Binding-site contacts:
Ligand atom C8 contacts residue LYS31 of chain 1.B at 3.3 Å.
Ligand atom O3' contacts residue LYS31 of chain 1.B at 3.2 Å.
Ligand atom O4' contacts residue ASN140 of chain 1.B at 3.2 Å (h-bond).
Ligand atom N9 contacts residue TRP106 of chain 1.B at 3.4 Å.
Ligand atom N3 contacts residue TYR33 of chain 1.B at 3.3 Å (h-bond).
Ligand atom N3 contacts residue SER32 of chain 1.B at 3.5 Å (h-bond).
Ligand atom C4' contacts residue ASN140 of chain 1.B at 3.5 Å.
Ligand atom N6 contacts residue CYS48 of chain 1.B at 2.7 Å (h-bond).
Ligand atom OP1 contacts residue ASN77 of chain 1.B at 3.5 Å.
Ligand atom OP2 contacts residue GLY78 of chain 1.B at 3.4 Å (h-bond).
Ligand atom O3' contacts residue ASN77 of chain 1.B at 3.5 Å (h-bond).
Ligand atom C9 contacts residue TRP101 of chain 1.B at 3.5 Å (hydrophobic).
Ligand atom C9 contacts residue ASP37 of chain 1.B at 3.4 Å.
Ligand atom C1' contacts residue ASN140 of chain 1.B at 3.4 Å.
Ligand atom O3' contacts residue LYS105 of chain 1.B at 3.0 Å (salt-bridge).
Ligand atom O2' contacts residue SER141 of chain 1.B at 3.3 Å (h-bond).
Ligand atom O2' contacts residue TYR33 of chain 1.B at 3.2 Å (h-bond).
Ligand atom OP1 contacts residue GLY78 of chain 1.B at 2.8 Å (h-bond).
Ligand atom N6 contacts residue TRP47 of chain 1.B at 3.2 Å.
Ligand atom N1 contacts residue ASP37 of chain 1.B at 2.8 Å (salt-bridge).
Ligand atom O2' contacts residue SER32 of chain 1.B at 3.2 Å.
Ligand atom O2' contacts residue ASN77 of chain 1.B at 2.8 Å (h-bond).
Ligand atom N3 contacts residue TRP106 of chain 1.B at 3.2 Å.
Ligand atom OP2 contacts residue ASP143 of chain 1.B at 2.8 Å (salt-bridge).
Ligand atom C2 contacts residue ASP37 of chain 1.B at 3.2 Å.
Ligand atom O4' contacts residue TRP106 of chain 1.B at 3.3 Å.
Ligand atom C2' contacts residue LYS31 of chain 1.B at 3.3 Å.
Ligand atom C4' contacts residue SER141 of chain 1.B at 3.4 Å.
Ligand atom O2' contacts residue ASN140 of chain 1.B at 3.1 Å (h-bond).
Ligand atom C9 contacts residue CYS48 of chain 1.B at 3.4 Å (hydrophobic).
Ligand atom O2' contacts residue ASN140 of chain 1.B at 3.2 Å.
Ligand atom OP1 contacts residue LYS31 of chain 1.B at 2.9 Å (salt-bridge).
Ligand atom C5' contacts residue THR139 of chain 1.B at 3.3 Å.
Ligand atom C4' contacts residue THR139 of chain 1.B at 3.3 Å.
Ligand atom C2 contacts residue SER32 of chain 1.B at 3.2 Å.
Ligand atom O2' contacts residue LYS31 of chain 1.B at 3.5 Å.
Ligand atom C8 contacts residue ASP143 of chain 1.B at 3.3 Å.
Ligand atom N1 contacts residue TRP106 of chain 1.B at 3.5 Å (h-bond).
Ligand atom N9 contacts residue LYS31 of chain 1.B at 3.2 Å (salt-bridge).
Ligand atom C4 contacts residue TRP106 of chain 1.B at 3.3 Å (hydrophobic).

The protein below binds the small molecule below.
Small molecule (SMILES): CNc1ncnc2c1ncn2[C@@H]1O[C@H](COP(=O)(O)O)[C@@H](O[P](=O)(O)OC[C@H]2O[C@@H](n3ccc(N)nc3=O)[C@H](O)[C@@H]2O[P](=O)(O)OC[C@H]2O[C@@H](n3ccc(=O)[nH]c3=O)[C@H](O)[C@@H]2O)[C@H]1O

Sequence of chain 1.B:
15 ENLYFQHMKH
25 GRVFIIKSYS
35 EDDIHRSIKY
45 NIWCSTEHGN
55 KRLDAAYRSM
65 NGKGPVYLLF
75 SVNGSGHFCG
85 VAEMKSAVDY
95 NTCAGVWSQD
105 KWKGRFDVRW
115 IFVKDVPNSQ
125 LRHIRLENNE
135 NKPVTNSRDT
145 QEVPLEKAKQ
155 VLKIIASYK